A small-molecule ligand and the protein it binds are described below.
Small molecule (SMILES): CC(=O)N[C@@H]1[C@@H](O)[C@H](O)[C@@H](CO)O[C@H]1O

Sequence of chain 1.B:
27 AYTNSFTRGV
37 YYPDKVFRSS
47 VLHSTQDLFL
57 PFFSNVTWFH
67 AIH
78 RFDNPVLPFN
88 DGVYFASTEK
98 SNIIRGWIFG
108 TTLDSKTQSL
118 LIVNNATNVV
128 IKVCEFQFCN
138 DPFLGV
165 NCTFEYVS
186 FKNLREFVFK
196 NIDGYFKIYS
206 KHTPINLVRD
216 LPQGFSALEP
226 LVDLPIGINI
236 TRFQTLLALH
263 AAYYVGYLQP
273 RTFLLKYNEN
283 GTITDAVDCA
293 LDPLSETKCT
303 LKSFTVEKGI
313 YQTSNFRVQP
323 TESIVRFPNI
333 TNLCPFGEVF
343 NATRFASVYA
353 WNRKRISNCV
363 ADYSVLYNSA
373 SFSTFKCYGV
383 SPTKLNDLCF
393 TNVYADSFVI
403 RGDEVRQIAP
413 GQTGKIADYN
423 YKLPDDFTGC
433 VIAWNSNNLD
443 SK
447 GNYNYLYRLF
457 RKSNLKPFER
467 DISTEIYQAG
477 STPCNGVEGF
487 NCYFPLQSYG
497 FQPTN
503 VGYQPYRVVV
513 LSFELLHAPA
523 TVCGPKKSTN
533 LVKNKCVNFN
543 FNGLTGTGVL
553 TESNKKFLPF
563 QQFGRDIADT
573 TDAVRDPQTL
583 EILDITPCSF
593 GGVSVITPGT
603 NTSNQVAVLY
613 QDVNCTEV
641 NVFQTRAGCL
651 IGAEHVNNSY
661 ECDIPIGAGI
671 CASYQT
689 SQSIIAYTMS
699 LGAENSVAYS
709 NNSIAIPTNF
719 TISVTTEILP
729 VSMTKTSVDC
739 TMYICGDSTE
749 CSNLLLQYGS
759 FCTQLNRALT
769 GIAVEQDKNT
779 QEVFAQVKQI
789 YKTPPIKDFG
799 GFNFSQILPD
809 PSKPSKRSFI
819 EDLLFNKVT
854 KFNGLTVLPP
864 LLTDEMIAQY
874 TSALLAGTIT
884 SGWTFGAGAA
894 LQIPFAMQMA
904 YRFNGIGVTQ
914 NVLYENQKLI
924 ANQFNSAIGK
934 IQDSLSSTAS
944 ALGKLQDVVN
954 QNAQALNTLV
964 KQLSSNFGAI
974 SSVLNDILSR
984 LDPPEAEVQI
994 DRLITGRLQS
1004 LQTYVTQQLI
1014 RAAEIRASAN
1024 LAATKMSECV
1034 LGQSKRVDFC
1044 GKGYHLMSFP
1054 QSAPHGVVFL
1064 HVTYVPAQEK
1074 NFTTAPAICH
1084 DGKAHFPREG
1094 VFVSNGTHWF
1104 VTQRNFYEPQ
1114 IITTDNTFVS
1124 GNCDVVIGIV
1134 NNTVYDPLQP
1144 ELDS

Binding-site contacts:
Ligand atom N2 contacts residue ASN657 of chain 1.B at 3.0 Å (h-bond).
Ligand atom O5 contacts residue ASN657 of chain 1.B at 2.3 Å (h-bond).
Ligand atom C8 contacts residue HIS655 of chain 1.B at 3.4 Å.
Ligand atom O7 contacts residue ASN657 of chain 1.B at 4.3 Å.
Ligand atom C7 contacts residue ASN657 of chain 1.B at 3.9 Å.
Ligand atom C8 contacts residue ASN657 of chain 1.B at 4.5 Å.
Ligand atom C1 contacts residue ASN657 of chain 1.B at 1.4 Å.
Ligand atom C5 contacts residue ASN657 of chain 1.B at 3.6 Å.
Ligand atom C4 contacts residue ASN657 of chain 1.B at 4.2 Å.
Ligand atom C8 contacts residue VAL656 of chain 1.B at 4.1 Å (hydrophobic).
Ligand atom C3 contacts residue ASN657 of chain 1.B at 3.8 Å.
Ligand atom C2 contacts residue ASN657 of chain 1.B at 2.5 Å.